Sequence of chain 1.D:
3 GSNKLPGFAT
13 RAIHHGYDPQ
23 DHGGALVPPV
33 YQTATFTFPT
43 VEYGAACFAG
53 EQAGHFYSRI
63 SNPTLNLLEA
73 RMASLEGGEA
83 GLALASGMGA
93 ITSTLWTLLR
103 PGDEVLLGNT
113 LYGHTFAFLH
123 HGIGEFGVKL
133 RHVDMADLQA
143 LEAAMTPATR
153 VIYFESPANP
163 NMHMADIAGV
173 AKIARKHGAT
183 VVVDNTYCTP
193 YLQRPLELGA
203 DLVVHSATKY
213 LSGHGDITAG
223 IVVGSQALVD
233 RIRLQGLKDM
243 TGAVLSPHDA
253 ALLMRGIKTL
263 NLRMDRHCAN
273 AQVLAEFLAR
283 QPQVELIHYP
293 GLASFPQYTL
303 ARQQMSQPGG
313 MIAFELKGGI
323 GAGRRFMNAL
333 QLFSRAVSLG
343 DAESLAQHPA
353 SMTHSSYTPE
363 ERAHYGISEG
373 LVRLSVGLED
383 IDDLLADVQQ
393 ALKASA

Binding-site contacts:
Ligand atom OP3 contacts residue SER88 of chain 1.C at 3.8 Å.
Ligand atom O3 contacts residue LEU341 of chain 1.C at 3.8 Å.
Ligand atom CE contacts residue TYR114 of chain 1.C at 3.6 Å (hydrophobic).
Ligand atom C6 contacts residue ASP186 of chain 1.C at 3.7 Å.
Ligand atom CA contacts residue TYR114 of chain 1.C at 3.3 Å (hydrophobic).
Ligand atom C2A contacts residue ASP186 of chain 1.C at 3.5 Å.
Ligand atom SD contacts residue VAL339 of chain 1.C at 3.5 Å.
Ligand atom OP4 contacts residue SER208 of chain 1.C at 3.0 Å (h-bond).
Ligand atom C5 contacts residue SER208 of chain 1.C at 3.7 Å.
Ligand atom OP1 contacts residue SER88 of chain 1.C at 3.4 Å.
Ligand atom CG contacts residue VAL339 of chain 1.C at 3.4 Å (hydrophobic).
Ligand atom O2 contacts residue ARG375 of chain 1.C at 3.0 Å (salt-bridge).
Ligand atom O1 contacts residue SER340 of chain 1.C at 2.9 Å (h-bond).
Ligand atom C5A contacts residue TYR114 of chain 1.C at 3.4 Å (hydrophobic).
Ligand atom C4A contacts residue TYR114 of chain 1.C at 3.5 Å (hydrophobic).
Ligand atom C2A contacts residue THR188 of chain 1.C at 3.8 Å.
Ligand atom C4A contacts residue LYS211 of chain 1.C at 3.2 Å.
Ligand atom O1 contacts residue VAL339 of chain 1.C at 3.6 Å.
Ligand atom N contacts residue LYS211 of chain 1.C at 3.2 Å.
Ligand atom C2 contacts residue ASP186 of chain 1.C at 3.6 Å.
Ligand atom CG contacts residue TYR114 of chain 1.C at 3.6 Å (hydrophobic).
Ligand atom OP1 contacts residue GLY89 of chain 1.C at 3.3 Å (h-bond).
Ligand atom OP4 contacts residue GLY89 of chain 1.C at 3.4 Å.
Ligand atom CA contacts residue LYS211 of chain 1.C at 3.6 Å.
Ligand atom C6 contacts residue TYR114 of chain 1.C at 3.8 Å (hydrophobic).
Ligand atom N1 contacts residue ASP186 of chain 1.C at 2.8 Å (salt-bridge).
Ligand atom O1 contacts residue ARG375 of chain 1.C at 3.4 Å (salt-bridge).
Ligand atom OP1 contacts residue MET90 of chain 1.C at 2.8 Å (h-bond).
Ligand atom OP3 contacts residue THR210 of chain 1.C at 2.9 Å (h-bond).
Ligand atom P contacts residue MET90 of chain 1.C at 3.8 Å.
Ligand atom OP3 contacts residue SER208 of chain 1.C at 2.9 Å (h-bond).
Ligand atom P contacts residue SER208 of chain 1.C at 3.6 Å.
Ligand atom O2 contacts residue LEU341 of chain 1.C at 3.1 Å.
Ligand atom OP3 contacts residue GLY89 of chain 1.C at 2.8 Å (h-bond).
Ligand atom N contacts residue TYR114 of chain 1.C at 3.3 Å.
Ligand atom C5 contacts residue TYR114 of chain 1.C at 3.6 Å (hydrophobic).
Ligand atom CB contacts residue LYS211 of chain 1.C at 3.6 Å.
Ligand atom C contacts residue SER340 of chain 1.C at 3.7 Å.
Ligand atom P contacts residue GLY89 of chain 1.C at 3.4 Å.
Ligand atom CB contacts residue TYR114 of chain 1.C at 3.0 Å (hydrophobic).

Sequence of chain 1.C:
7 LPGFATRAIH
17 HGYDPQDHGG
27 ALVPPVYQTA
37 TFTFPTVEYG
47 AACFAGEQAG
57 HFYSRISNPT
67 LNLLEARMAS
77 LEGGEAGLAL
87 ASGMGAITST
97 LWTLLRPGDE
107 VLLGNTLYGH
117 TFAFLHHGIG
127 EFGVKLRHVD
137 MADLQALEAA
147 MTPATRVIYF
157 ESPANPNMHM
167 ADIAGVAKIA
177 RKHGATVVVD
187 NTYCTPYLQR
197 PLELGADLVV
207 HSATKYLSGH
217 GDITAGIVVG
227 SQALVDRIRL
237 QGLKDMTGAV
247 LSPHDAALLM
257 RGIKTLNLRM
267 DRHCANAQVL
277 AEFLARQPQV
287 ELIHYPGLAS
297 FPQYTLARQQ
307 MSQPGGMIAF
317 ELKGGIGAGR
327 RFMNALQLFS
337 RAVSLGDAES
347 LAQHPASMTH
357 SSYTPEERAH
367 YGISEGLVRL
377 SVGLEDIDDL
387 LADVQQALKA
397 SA

This small molecule binds to this protein.
Small molecule (SMILES): CSC/C=C(/NCc1c(COP(=O)(O)O)cnc(C)c1O)C(=O)O